Binding-site contacts:
Ligand atom O contacts residue THR26 of chain 2.A at 4.4 Å.
Ligand atom N1 contacts residue HIS41 of chain 2.A at 4.3 Å.
Ligand atom C8 contacts residue THR25 of chain 2.A at 4.4 Å.
Ligand atom C contacts residue ASN142 of chain 2.A at 3.2 Å.
Ligand atom N1 contacts residue THR26 of chain 2.A at 4.5 Å.
Ligand atom C7 contacts residue HIS41 of chain 2.A at 3.9 Å.
Ligand atom O contacts residue THR25 of chain 2.A at 3.9 Å.
Ligand atom C10 contacts residue GLY143 of chain 2.A at 3.7 Å.
Ligand atom O contacts residue THR24 of chain 2.A at 4.0 Å.
Ligand atom C6 contacts residue THR25 of chain 2.A at 4.5 Å.
Ligand atom O2 contacts residue LEU141 of chain 2.A at 4.4 Å.
Ligand atom N1 contacts residue GLY143 of chain 2.A at 4.0 Å.
Ligand atom C3 contacts residue ASN142 of chain 2.A at 4.4 Å.
Ligand atom C11 contacts residue HIS164 of chain 2.A at 4.0 Å.
Ligand atom C11 contacts residue HIS41 of chain 2.A at 3.3 Å.
Ligand atom C11 contacts residue CYS145 of chain 2.A at 1.8 Å (hydrophobic).
Ligand atom C2 contacts residue ASN142 of chain 2.A at 4.0 Å.
Ligand atom N1 contacts residue LEU27 of chain 2.A at 4.5 Å.
Ligand atom C9 contacts residue THR26 of chain 2.A at 3.7 Å.
Ligand atom C9 contacts residue GLY143 of chain 2.A at 3.8 Å.
Ligand atom O2 contacts residue GLY143 of chain 2.A at 2.8 Å (h-bond).
Ligand atom O2 contacts residue ASN142 of chain 2.A at 3.8 Å.
Ligand atom C10 contacts residue SER144 of chain 2.A at 4.5 Å.
Ligand atom C8 contacts residue LEU27 of chain 2.A at 4.1 Å (hydrophobic).
Ligand atom C10 contacts residue HIS41 of chain 2.A at 4.2 Å.
Ligand atom N contacts residue THR25 of chain 2.A at 4.0 Å.
Ligand atom F contacts residue ASN142 of chain 2.A at 2.9 Å.
Ligand atom C5 contacts residue ASN142 of chain 2.A at 4.0 Å.
Ligand atom O2 contacts residue SER144 of chain 2.A at 3.2 Å (h-bond).
Ligand atom N1 contacts residue CYS145 of chain 2.A at 4.0 Å.
Ligand atom O1 contacts residue THR25 of chain 2.A at 4.2 Å.
Ligand atom C8 contacts residue GLY143 of chain 2.A at 3.6 Å.
Ligand atom C8 contacts residue THR26 of chain 2.A at 3.1 Å.
Ligand atom C10 contacts residue CYS145 of chain 2.A at 2.8 Å (hydrophobic).
Ligand atom C7 contacts residue THR25 of chain 2.A at 4.2 Å.
Ligand atom O2 contacts residue CYS145 of chain 2.A at 3.0 Å (h-bond).
Ligand atom C1 contacts residue ASN142 of chain 2.A at 3.1 Å.

The small molecule below binds the protein below.
Small molecule (SMILES): CC(=O)N1CCN(S(=O)(=O)c2cccc(F)c2)CC1

Sequence of chain 2.A:
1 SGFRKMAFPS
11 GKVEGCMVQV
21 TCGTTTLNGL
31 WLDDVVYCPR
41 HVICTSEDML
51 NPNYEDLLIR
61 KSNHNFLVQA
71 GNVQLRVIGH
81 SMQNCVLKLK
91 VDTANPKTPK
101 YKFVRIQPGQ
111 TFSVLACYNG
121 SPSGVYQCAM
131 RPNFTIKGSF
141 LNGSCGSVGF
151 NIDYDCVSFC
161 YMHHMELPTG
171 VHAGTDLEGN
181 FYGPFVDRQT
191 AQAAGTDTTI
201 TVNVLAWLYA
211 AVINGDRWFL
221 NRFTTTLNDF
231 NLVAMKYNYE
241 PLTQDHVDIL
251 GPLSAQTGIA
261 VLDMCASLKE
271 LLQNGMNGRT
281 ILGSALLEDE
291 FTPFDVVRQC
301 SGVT